Binding-site contacts:
Ligand atom C3 contacts residue HIS298 of chain 5.A at 4.1 Å.
Ligand atom C6 contacts residue TYR72 of chain 5.A at 3.9 Å (hydrophobic).
Ligand atom C3 contacts residue GLY78 of chain 5.A at 4.2 Å.
Ligand atom O4 contacts residue TYR72 of chain 5.A at 4.2 Å.
Ligand atom O4 contacts residue ASN80 of chain 5.A at 4.1 Å.
Ligand atom C5 contacts residue ASN93 of chain 5.A at 3.6 Å.
Ligand atom N5 contacts residue TYR72 of chain 5.A at 2.9 Å (h-bond).
Ligand atom O1B contacts residue ARG77 of chain 5.A at 3.0 Å (salt-bridge).
Ligand atom O4 contacts residue GLY78 of chain 5.A at 3.3 Å.
Ligand atom C1 contacts residue ARG77 of chain 5.A at 3.5 Å.
Ligand atom C6 contacts residue THR94 of chain 5.A at 3.9 Å.
Ligand atom C10 contacts residue TYR72 of chain 5.A at 3.8 Å (hydrophobic).
Ligand atom O4 contacts residue VAL296 of chain 5.A at 3.7 Å.
Ligand atom O8 contacts residue TYR72 of chain 5.A at 3.9 Å.
Ligand atom C4 contacts residue ARG77 of chain 5.A at 4.3 Å.
Ligand atom C4 contacts residue TYR72 of chain 5.A at 3.7 Å (hydrophobic).
Ligand atom O1A contacts residue ARG77 of chain 5.A at 3.1 Å.
Ligand atom O3 contacts residue GLY78 of chain 5.A at 3.6 Å.
Ligand atom C4 contacts residue GLY78 of chain 5.A at 3.6 Å.
Ligand atom O1A contacts residue TYR72 of chain 5.A at 3.7 Å.
Ligand atom O8 contacts residue ARG77 of chain 5.A at 3.3 Å (salt-bridge).
Ligand atom C11 contacts residue ASP85 of chain 5.B at 3.5 Å.
Ligand atom C3 contacts residue GLY78 of chain 5.A at 3.7 Å.
Ligand atom O6 contacts residue ASN93 of chain 5.A at 2.9 Å (h-bond).
Ligand atom O10 contacts residue ASN293 of chain 5.A at 4.3 Å.
Ligand atom C3 contacts residue ARG77 of chain 5.A at 3.8 Å.
Ligand atom C5 contacts residue TYR72 of chain 5.A at 3.7 Å (hydrophobic).
Ligand atom O4 contacts residue THR291 of chain 5.A at 3.5 Å.
Ligand atom C2 contacts residue GLY78 of chain 5.A at 4.1 Å.
Ligand atom C6 contacts residue ASN93 of chain 5.A at 3.1 Å.
Ligand atom O4 contacts residue ILE79 of chain 5.A at 3.7 Å.
Ligand atom C3 contacts residue VAL296 of chain 5.A at 3.4 Å (hydrophobic).
Ligand atom O1B contacts residue TYR72 of chain 5.A at 4.1 Å.
Ligand atom O4 contacts residue HIS298 of chain 5.A at 2.7 Å (h-bond).
Ligand atom C4 contacts residue HIS298 of chain 5.A at 3.6 Å.
Ligand atom O1A contacts residue GLY78 of chain 5.A at 3.4 Å (h-bond).
Ligand atom C1 contacts residue TYR72 of chain 5.A at 4.1 Å (hydrophobic).
Ligand atom C11 contacts residue TYR72 of chain 5.A at 3.9 Å (hydrophobic).
Ligand atom C4 contacts residue VAL296 of chain 5.A at 4.2 Å (hydrophobic).
Ligand atom C1 contacts residue GLY78 of chain 5.A at 4.2 Å.

Sequence of chain 5.B:
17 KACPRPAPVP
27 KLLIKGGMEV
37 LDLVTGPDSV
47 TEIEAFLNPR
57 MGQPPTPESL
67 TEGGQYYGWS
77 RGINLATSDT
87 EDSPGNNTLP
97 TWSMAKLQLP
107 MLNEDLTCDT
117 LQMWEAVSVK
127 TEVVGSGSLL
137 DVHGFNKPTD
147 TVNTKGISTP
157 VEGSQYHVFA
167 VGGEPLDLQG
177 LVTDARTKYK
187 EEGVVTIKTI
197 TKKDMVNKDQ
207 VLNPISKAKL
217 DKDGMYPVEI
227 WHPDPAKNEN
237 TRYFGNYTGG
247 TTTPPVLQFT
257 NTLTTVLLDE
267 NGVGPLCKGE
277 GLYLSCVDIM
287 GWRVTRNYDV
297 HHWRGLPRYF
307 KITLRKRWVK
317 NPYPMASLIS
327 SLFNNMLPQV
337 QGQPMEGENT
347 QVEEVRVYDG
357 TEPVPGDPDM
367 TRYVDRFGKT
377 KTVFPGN

Sequence of chain 5.A:
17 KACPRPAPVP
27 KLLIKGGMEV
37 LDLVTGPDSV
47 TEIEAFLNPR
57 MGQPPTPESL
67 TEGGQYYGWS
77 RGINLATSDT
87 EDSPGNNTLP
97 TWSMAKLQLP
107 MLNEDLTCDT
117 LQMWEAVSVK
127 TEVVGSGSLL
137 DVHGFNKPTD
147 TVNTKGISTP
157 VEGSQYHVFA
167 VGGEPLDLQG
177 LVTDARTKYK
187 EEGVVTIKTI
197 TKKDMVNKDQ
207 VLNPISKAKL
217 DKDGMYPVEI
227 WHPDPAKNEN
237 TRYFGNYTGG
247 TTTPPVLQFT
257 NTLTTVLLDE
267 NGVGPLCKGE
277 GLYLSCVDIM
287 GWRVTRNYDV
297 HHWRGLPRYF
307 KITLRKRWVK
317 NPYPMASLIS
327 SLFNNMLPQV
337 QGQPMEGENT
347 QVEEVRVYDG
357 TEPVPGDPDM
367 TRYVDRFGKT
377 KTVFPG

The protein below binds the small molecule below.
Small molecule (SMILES): CC(=O)N[C@H]1[C@H]([C@H](O)[C@H](O)CO)O[C@@](O[C@H]2[C@@H](O)[C@@H](CO)O[C@@H](O[C@H]3[C@H](O)[C@@H](O)[C@H](O)O[C@@H]3CO)[C@@H]2O)(C(=O)O)C[C@@H]1O